Binding-site contacts:
Ligand atom C1 contacts residue LYS553 of chain 1.B at 3.9 Å.
Ligand atom C1 contacts residue ASN305 of chain 1.B at 1.4 Å.
Ligand atom C4 contacts residue LYS553 of chain 1.B at 4.5 Å.
Ligand atom C5 contacts residue LYS553 of chain 1.B at 3.9 Å.
Ligand atom C2 contacts residue ASN305 of chain 1.B at 2.5 Å.
Ligand atom C8 contacts residue THR554 of chain 1.B at 3.4 Å.
Ligand atom O7 contacts residue ASN305 of chain 1.B at 3.3 Å (h-bond).
Ligand atom O6 contacts residue LYS553 of chain 1.B at 3.3 Å.
Ligand atom C8 contacts residue ASN305 of chain 1.B at 3.5 Å.
Ligand atom O5 contacts residue LYS553 of chain 1.B at 3.9 Å.
Ligand atom C5 contacts residue THR554 of chain 1.B at 4.3 Å.
Ligand atom C3 contacts residue ASN305 of chain 1.B at 3.8 Å.
Ligand atom O6 contacts residue THR554 of chain 1.B at 3.3 Å.
Ligand atom C7 contacts residue ASN305 of chain 1.B at 3.1 Å.
Ligand atom C7 contacts residue THR554 of chain 1.B at 4.5 Å.
Ligand atom O5 contacts residue ASN305 of chain 1.B at 2.3 Å (h-bond).
Ligand atom C6 contacts residue THR554 of chain 1.B at 4.3 Å.
Ligand atom N2 contacts residue ASN305 of chain 1.B at 2.8 Å (h-bond).
Ligand atom C3 contacts residue LYS553 of chain 1.B at 4.3 Å.
Ligand atom C5 contacts residue ASN305 of chain 1.B at 3.6 Å.
Ligand atom O4 contacts residue THR554 of chain 1.B at 4.2 Å.
Ligand atom C4 contacts residue ASN305 of chain 1.B at 4.3 Å.
Ligand atom C6 contacts residue LYS553 of chain 1.B at 3.7 Å.

Sequence of chain 1.B:
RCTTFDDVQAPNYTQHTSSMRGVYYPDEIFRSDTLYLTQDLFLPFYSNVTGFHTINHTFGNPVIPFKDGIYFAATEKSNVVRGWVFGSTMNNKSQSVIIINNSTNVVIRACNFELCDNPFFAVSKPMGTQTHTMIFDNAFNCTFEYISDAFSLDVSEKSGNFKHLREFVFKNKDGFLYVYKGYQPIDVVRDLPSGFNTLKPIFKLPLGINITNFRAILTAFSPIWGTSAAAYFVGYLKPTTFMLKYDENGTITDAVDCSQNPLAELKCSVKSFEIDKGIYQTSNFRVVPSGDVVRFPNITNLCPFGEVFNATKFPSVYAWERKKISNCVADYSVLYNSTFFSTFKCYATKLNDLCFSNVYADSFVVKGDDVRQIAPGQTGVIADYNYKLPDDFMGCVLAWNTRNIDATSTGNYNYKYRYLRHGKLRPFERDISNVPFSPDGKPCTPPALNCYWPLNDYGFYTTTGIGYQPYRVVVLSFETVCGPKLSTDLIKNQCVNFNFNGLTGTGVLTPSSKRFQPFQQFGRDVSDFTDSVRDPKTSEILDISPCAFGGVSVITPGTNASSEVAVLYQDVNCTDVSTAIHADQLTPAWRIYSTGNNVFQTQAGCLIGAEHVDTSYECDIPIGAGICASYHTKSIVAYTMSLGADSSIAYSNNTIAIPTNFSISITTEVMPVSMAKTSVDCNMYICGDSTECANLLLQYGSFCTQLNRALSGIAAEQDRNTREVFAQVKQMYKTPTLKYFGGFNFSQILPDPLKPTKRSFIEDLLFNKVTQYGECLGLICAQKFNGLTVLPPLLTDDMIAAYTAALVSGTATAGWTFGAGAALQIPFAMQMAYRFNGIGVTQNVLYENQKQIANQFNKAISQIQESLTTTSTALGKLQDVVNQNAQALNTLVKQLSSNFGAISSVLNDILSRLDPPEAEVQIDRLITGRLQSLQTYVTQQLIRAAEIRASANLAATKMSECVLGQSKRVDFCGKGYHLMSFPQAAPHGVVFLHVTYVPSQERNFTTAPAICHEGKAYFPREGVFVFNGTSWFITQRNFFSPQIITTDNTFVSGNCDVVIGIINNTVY

The protein below binds the small molecule below.
Small molecule (SMILES): CC(=O)N[C@H]1[C@H](O[C@H]2[C@H](O)[C@@H](NC(C)=O)CO[C@@H]2CO)O[C@H](CO)[C@@H](O)[C@@H]1O